A small-molecule ligand and the protein it binds are described below.
Small molecule (SMILES): CC(=O)N[C@H]1[C@H](O[C@H]2[C@H](O)[C@@H](NC(C)=O)CO[C@@H]2CO)O[C@H](CO)[C@@H](O[C@@H]2O[C@H](CO)[C@@H](O)[C@H](O[C@H]3O[C@H](CO)[C@@H](O)[C@H](O)[C@@H]3O)[C@@H]2O)[C@@H]1O

Sequence of chain 3.E:
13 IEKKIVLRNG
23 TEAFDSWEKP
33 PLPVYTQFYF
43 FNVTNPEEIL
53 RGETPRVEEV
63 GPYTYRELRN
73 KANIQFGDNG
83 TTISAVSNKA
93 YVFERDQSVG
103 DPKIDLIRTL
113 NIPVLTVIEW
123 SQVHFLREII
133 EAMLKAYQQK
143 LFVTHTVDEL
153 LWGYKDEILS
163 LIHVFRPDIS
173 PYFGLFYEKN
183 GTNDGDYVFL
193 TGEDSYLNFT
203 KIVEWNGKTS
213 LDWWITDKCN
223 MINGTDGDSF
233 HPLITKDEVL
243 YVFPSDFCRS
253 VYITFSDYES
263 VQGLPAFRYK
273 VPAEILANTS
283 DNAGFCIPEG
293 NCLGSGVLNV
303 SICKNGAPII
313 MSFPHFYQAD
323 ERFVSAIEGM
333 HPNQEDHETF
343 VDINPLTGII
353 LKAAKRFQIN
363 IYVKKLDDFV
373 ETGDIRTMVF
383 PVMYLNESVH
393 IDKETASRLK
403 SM

Sequence of chain 49.E:
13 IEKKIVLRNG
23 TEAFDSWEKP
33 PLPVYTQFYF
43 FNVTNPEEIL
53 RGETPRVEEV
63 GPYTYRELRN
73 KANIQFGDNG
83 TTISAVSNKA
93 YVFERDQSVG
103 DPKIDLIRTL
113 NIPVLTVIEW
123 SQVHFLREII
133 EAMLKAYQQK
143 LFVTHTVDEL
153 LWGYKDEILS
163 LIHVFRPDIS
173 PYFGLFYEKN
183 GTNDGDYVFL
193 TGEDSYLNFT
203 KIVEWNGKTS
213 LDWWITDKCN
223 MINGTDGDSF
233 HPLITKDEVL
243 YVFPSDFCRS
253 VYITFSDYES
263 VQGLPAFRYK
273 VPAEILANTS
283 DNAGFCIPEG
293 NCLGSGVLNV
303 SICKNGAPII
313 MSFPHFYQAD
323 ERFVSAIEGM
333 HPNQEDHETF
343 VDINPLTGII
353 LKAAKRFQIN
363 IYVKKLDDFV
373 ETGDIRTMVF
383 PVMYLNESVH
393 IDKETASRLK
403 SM

Binding-site contacts:
Ligand atom C5 contacts residue ARG110 of chain 3.E at 4.4 Å.
Ligand atom C8 contacts residue ASN44 of chain 3.E at 4.5 Å.
Ligand atom C1 contacts residue LEU108 of chain 3.E at 3.9 Å (hydrophobic).
Ligand atom C8 contacts residue THR146 of chain 3.E at 4.1 Å.
Ligand atom C6 contacts residue ARG110 of chain 3.E at 3.5 Å.
Ligand atom O7 contacts residue LEU108 of chain 3.E at 3.7 Å.
Ligand atom C6 contacts residue GLU55 of chain 49.E at 3.5 Å.
Ligand atom O6 contacts residue ARG110 of chain 3.E at 2.9 Å (salt-bridge).
Ligand atom C7 contacts residue ASN44 of chain 3.E at 3.4 Å.
Ligand atom N2 contacts residue ASN44 of chain 3.E at 2.9 Å (h-bond).
Ligand atom C1 contacts residue ASN44 of chain 3.E at 1.4 Å.
Ligand atom O7 contacts residue THR146 of chain 3.E at 3.3 Å.
Ligand atom C4 contacts residue ASN44 of chain 3.E at 4.3 Å.
Ligand atom O3 contacts residue LEU108 of chain 3.E at 4.0 Å.
Ligand atom C8 contacts residue LEU108 of chain 3.E at 3.7 Å (hydrophobic).
Ligand atom C3 contacts residue ASN44 of chain 3.E at 3.8 Å.
Ligand atom O7 contacts residue ASN44 of chain 3.E at 3.7 Å.
Ligand atom C7 contacts residue THR146 of chain 3.E at 4.2 Å.
Ligand atom O6 contacts residue VAL45 of chain 3.E at 3.9 Å.
Ligand atom C3 contacts residue LEU108 of chain 3.E at 3.5 Å (hydrophobic).
Ligand atom N2 contacts residue LEU108 of chain 3.E at 2.7 Å (h-bond).
Ligand atom O6 contacts residue GLU55 of chain 49.E at 3.7 Å.
Ligand atom C8 contacts residue VAL62 of chain 3.E at 3.8 Å (hydrophobic).
Ligand atom N2 contacts residue ILE109 of chain 3.E at 4.5 Å.
Ligand atom C2 contacts residue ASN44 of chain 3.E at 2.5 Å.
Ligand atom C8 contacts residue ILE109 of chain 3.E at 3.8 Å (hydrophobic).
Ligand atom C2 contacts residue LEU108 of chain 3.E at 3.5 Å (hydrophobic).
Ligand atom C5 contacts residue ASN44 of chain 3.E at 3.7 Å.
Ligand atom O5 contacts residue ASN44 of chain 3.E at 2.4 Å (h-bond).
Ligand atom C7 contacts residue LEU108 of chain 3.E at 3.6 Å (hydrophobic).